Binding-site contacts:
Ligand atom O4 contacts residue PHE99 of chain 1.A at 3.7 Å.
Ligand atom C34 contacts residue TYR82 of chain 1.A at 3.2 Å (hydrophobic).
Ligand atom C38 contacts residue GLN53 of chain 1.A at 3.6 Å.
Ligand atom O3 contacts residue PHE99 of chain 1.A at 3.7 Å.
Ligand atom C20 contacts residue TYR87 of chain 1.B at 3.4 Å (hydrophobic).
Ligand atom C23 contacts residue SER17 of chain 1.B at 3.6 Å.
Ligand atom C29 contacts residue GLU54 of chain 1.A at 3.5 Å.
Ligand atom O11 contacts residue PHE46 of chain 1.A at 3.7 Å.
Ligand atom O13 contacts residue GLN53 of chain 1.A at 2.6 Å (h-bond).
Ligand atom O1 contacts residue TYR82 of chain 1.A at 3.2 Å (h-bond).
Ligand atom C2 contacts residue TYR82 of chain 1.A at 3.6 Å (hydrophobic).
Ligand atom C36 contacts residue GLU54 of chain 1.A at 3.7 Å.
Ligand atom C44 contacts residue LEU13 of chain 1.B at 3.6 Å (hydrophobic).
Ligand atom C4 contacts residue PHE46 of chain 1.A at 3.7 Å (hydrophobic).
Ligand atom C21 contacts residue SER17 of chain 1.B at 3.6 Å.
Ligand atom O2 contacts residue VAL55 of chain 1.A at 3.3 Å.
Ligand atom C40 contacts residue VAL55 of chain 1.A at 3.4 Å (hydrophobic).
Ligand atom O4 contacts residue TYR26 of chain 1.A at 3.7 Å.
Ligand atom C3 contacts residue TRP59 of chain 1.A at 3.4 Å (hydrophobic).
Ligand atom C1 contacts residue TYR82 of chain 1.A at 3.3 Å (hydrophobic).
Ligand atom C39 contacts residue GLN53 of chain 1.A at 3.5 Å.
Ligand atom C40 contacts residue ILE56 of chain 1.A at 3.6 Å (hydrophobic).
Ligand atom C48 contacts residue TYR82 of chain 1.A at 3.3 Å (hydrophobic).
Ligand atom O4 contacts residue ASP37 of chain 1.A at 3.2 Å (salt-bridge).
Ligand atom C50 contacts residue GLU14 of chain 1.B at 3.5 Å.
Ligand atom O2 contacts residue ILE56 of chain 1.A at 3.0 Å (h-bond).
Ligand atom C4 contacts residue TRP59 of chain 1.A at 3.7 Å (hydrophobic).
Ligand atom O4 contacts residue PHE36 of chain 1.A at 3.2 Å.
Ligand atom O6 contacts residue ASP37 of chain 1.A at 2.7 Å (salt-bridge).
Ligand atom O10 contacts residue GLU54 of chain 1.A at 2.8 Å (salt-bridge).
Ligand atom C8 contacts residue ASP37 of chain 1.A at 3.7 Å.
Ligand atom C46 contacts residue PHE21 of chain 1.B at 3.7 Å (hydrophobic).
Ligand atom C9 contacts residue ASP37 of chain 1.A at 3.5 Å.
Ligand atom C7 contacts residue TYR82 of chain 1.A at 3.6 Å (hydrophobic).
Ligand atom C48 contacts residue PHE21 of chain 1.B at 3.5 Å (hydrophobic).
Ligand atom C26 contacts residue SER17 of chain 1.B at 3.4 Å.
Ligand atom C52 contacts residue THR80 of chain 1.B at 3.5 Å.
Ligand atom O3 contacts residue TYR82 of chain 1.A at 2.8 Å (h-bond).
Ligand atom C50 contacts residue SER17 of chain 1.B at 3.2 Å.
Ligand atom O5 contacts residue ASP37 of chain 1.A at 3.5 Å (salt-bridge).

Sequence of chain 1.B:
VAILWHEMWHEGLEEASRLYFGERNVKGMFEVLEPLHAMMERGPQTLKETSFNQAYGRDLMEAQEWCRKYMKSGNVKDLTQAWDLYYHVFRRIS

A small-molecule ligand and the protein it binds are described below.
Small molecule (SMILES): CCO[C@H]1C[C@@H]2CC[C@@H](C)[C@@](O)(O2)C(=O)C(=O)N2CCCC[C@H]2C(=O)O[C@H]([C@H](C)C[C@@H]2CC[C@@H](O)[C@H](OC)C2)CC(=O)[C@H](C)/C=C(\C)[C@@H](O)[C@@H](OC)C(=O)[C@H](C)C[C@H](C)/C=C/C=C/C=C/1C

Sequence of chain 1.A:
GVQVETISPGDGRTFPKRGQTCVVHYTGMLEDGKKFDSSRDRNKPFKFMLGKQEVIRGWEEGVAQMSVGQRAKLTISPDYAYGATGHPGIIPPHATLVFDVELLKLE